Sequence of chain 1.D:
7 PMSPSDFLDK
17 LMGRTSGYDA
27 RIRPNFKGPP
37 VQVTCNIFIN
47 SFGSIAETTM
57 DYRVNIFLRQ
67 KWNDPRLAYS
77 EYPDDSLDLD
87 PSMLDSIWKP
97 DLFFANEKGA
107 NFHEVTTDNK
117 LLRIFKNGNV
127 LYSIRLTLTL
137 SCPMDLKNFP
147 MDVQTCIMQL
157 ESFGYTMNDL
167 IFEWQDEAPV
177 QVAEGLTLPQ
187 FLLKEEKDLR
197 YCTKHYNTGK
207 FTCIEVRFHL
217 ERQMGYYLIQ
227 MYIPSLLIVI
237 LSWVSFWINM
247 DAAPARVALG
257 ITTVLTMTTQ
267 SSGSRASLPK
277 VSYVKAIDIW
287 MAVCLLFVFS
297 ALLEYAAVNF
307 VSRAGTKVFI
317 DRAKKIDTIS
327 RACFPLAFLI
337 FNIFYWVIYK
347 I

Binding-site contacts:
Ligand atom CA contacts residue THR204 of chain 1.C at 3.8 Å.
Ligand atom OXT contacts residue LEU117 of chain 1.D at 4.3 Å.
Ligand atom N contacts residue PHE159 of chain 1.C at 3.3 Å (h-bond).
Ligand atom OXT contacts residue ARG65 of chain 1.D at 3.4 Å (salt-bridge).
Ligand atom O contacts residue ARG65 of chain 1.D at 2.8 Å (salt-bridge).
Ligand atom N contacts residue GLU157 of chain 1.C at 4.5 Å.
Ligand atom OXT contacts residue SER129 of chain 1.D at 2.4 Å (h-bond).
Ligand atom N contacts residue TYR202 of chain 1.C at 3.3 Å.
Ligand atom O contacts residue THR204 of chain 1.C at 2.6 Å (h-bond).
Ligand atom N contacts residue PHE207 of chain 1.C at 3.7 Å.
Ligand atom C contacts residue PHE159 of chain 1.C at 4.2 Å (hydrophobic).
Ligand atom CA contacts residue TYR202 of chain 1.C at 4.5 Å (hydrophobic).
Ligand atom N contacts residue PHE63 of chain 1.D at 4.0 Å.
Ligand atom C contacts residue SER129 of chain 1.D at 3.5 Å.
Ligand atom C contacts residue ARG65 of chain 1.D at 3.8 Å.
Ligand atom CA contacts residue LEU117 of chain 1.D at 3.5 Å (hydrophobic).
Ligand atom N contacts residue THR204 of chain 1.C at 4.1 Å.
Ligand atom OXT contacts residue PHE159 of chain 1.C at 3.5 Å.
Ligand atom CA contacts residue PHE159 of chain 1.C at 3.0 Å (hydrophobic).
Ligand atom C contacts residue LEU117 of chain 1.D at 4.0 Å (hydrophobic).
Ligand atom O contacts residue SER129 of chain 1.D at 4.1 Å.
Ligand atom CA contacts residue PHE63 of chain 1.D at 4.4 Å (hydrophobic).
Ligand atom C contacts residue THR204 of chain 1.C at 3.4 Å.
Ligand atom OXT contacts residue THR204 of chain 1.C at 4.4 Å.
Ligand atom O contacts residue TYR202 of chain 1.C at 3.9 Å.
Ligand atom CA contacts residue PHE207 of chain 1.C at 3.9 Å (hydrophobic).
Ligand atom C contacts residue PHE63 of chain 1.D at 3.6 Å (hydrophobic).
Ligand atom O contacts residue PHE63 of chain 1.D at 3.7 Å.
Ligand atom OXT contacts residue PHE63 of chain 1.D at 3.5 Å.

A small-molecule ligand and the protein it binds are described below.
Small molecule (SMILES): NCC(=O)O

Sequence of chain 1.C:
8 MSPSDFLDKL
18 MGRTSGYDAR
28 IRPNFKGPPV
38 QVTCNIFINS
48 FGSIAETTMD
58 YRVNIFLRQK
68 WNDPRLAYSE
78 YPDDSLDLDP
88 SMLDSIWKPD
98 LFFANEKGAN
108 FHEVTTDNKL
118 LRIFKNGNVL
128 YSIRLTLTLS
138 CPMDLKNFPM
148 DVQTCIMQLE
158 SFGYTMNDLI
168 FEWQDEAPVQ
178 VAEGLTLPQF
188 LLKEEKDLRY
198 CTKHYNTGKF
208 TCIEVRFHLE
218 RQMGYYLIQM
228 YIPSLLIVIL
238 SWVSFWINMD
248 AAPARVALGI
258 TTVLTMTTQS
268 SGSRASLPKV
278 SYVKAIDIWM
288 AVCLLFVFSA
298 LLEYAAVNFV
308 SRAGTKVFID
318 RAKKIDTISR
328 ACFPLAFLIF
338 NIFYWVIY